Binding-site contacts:
Ligand atom C1 contacts residue ASN301 of chain 1.C at 1.4 Å.
Ligand atom O7 contacts residue ASN301 of chain 1.C at 3.4 Å (h-bond).
Ligand atom C5 contacts residue ASN301 of chain 1.C at 3.6 Å.
Ligand atom C5 contacts residue THR383 of chain 1.C at 3.9 Å.
Ligand atom O5 contacts residue SER381 of chain 1.C at 4.5 Å.
Ligand atom C3 contacts residue HIS299 of chain 1.C at 3.8 Å.
Ligand atom O5 contacts residue ASN301 of chain 1.C at 2.3 Å (h-bond).
Ligand atom C8 contacts residue ARG412 of chain 1.C at 3.3 Å.
Ligand atom N2 contacts residue ASN301 of chain 1.C at 3.0 Å (h-bond).
Ligand atom C3 contacts residue ASN301 of chain 1.C at 3.8 Å.
Ligand atom O6 contacts residue ASN301 of chain 1.C at 4.4 Å.
Ligand atom C7 contacts residue ARG412 of chain 1.C at 3.6 Å.
Ligand atom O7 contacts residue ARG412 of chain 1.C at 2.8 Å (salt-bridge).
Ligand atom C8 contacts residue THR267 of chain 1.C at 3.6 Å.
Ligand atom O5 contacts residue THR383 of chain 1.C at 3.6 Å.
Ligand atom N2 contacts residue HIS299 of chain 1.C at 3.4 Å (h-bond).
Ligand atom C6 contacts residue THR383 of chain 1.C at 4.0 Å.
Ligand atom C2 contacts residue HIS299 of chain 1.C at 3.9 Å.
Ligand atom O6 contacts residue SER381 of chain 1.C at 3.3 Å (h-bond).
Ligand atom C1 contacts residue HIS299 of chain 1.C at 4.0 Å.
Ligand atom C6 contacts residue ASN301 of chain 1.C at 4.3 Å.
Ligand atom C6 contacts residue SER381 of chain 1.C at 4.3 Å.
Ligand atom C1 contacts residue THR383 of chain 1.C at 4.2 Å.
Ligand atom C7 contacts residue ASN301 of chain 1.C at 3.4 Å.
Ligand atom C4 contacts residue ASN301 of chain 1.C at 4.2 Å.
Ligand atom C7 contacts residue HIS299 of chain 1.C at 4.5 Å.
Ligand atom C2 contacts residue ASN301 of chain 1.C at 2.5 Å.

A protein and the small-molecule ligand that binds it are described below.
Small molecule (SMILES): CC(=O)N[C@H]1[C@H](O[C@H]2[C@H](O)[C@@H](NC(C)=O)CO[C@@H]2CO)O[C@H](CO)[C@@H](O)[C@@H]1O

Sequence of chain 1.C:
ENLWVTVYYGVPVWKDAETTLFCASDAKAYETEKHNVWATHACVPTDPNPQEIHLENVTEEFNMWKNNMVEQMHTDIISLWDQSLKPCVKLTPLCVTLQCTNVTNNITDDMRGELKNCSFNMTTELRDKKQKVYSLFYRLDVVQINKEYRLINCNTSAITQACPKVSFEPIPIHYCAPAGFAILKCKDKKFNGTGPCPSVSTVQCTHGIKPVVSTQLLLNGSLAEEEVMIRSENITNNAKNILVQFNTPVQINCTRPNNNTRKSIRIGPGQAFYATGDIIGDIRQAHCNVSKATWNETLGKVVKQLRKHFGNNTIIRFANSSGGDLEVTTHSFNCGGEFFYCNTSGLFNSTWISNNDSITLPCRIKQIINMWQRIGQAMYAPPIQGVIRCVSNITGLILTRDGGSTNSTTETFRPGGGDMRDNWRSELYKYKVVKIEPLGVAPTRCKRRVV